Binding-site contacts:
Ligand atom C2 contacts residue THR270 of chain 1.B at 4.0 Å.
Ligand atom O1 contacts residue LEU283 of chain 1.B at 4.1 Å.
Ligand atom C2 contacts residue GLN285 of chain 1.B at 3.9 Å.
Ligand atom O2 contacts residue LEU284 of chain 1.B at 4.0 Å.
Ligand atom C2 contacts residue LEU292 of chain 1.B at 4.0 Å (hydrophobic).
Ligand atom O2 contacts residue HIS264 of chain 1.B at 3.1 Å (h-bond).
Ligand atom O1 contacts residue GLY271 of chain 1.B at 3.8 Å.
Ligand atom C5 contacts residue ASP286 of chain 1.B at 4.1 Å.
Ligand atom O1 contacts residue LEU292 of chain 1.B at 4.1 Å.
Ligand atom O1 contacts residue LEU284 of chain 1.B at 4.0 Å.
Ligand atom O1 contacts residue GLN285 of chain 1.B at 2.6 Å (h-bond).
Ligand atom O5 contacts residue GLN285 of chain 1.B at 3.4 Å (h-bond).
Ligand atom O3 contacts residue HIS264 of chain 1.B at 2.9 Å (h-bond).
Ligand atom C4 contacts residue ILE259 of chain 1.B at 4.2 Å (hydrophobic).
Ligand atom C1 contacts residue LEU284 of chain 1.B at 3.9 Å (hydrophobic).
Ligand atom O1 contacts residue ARG272 of chain 1.B at 4.2 Å.
Ligand atom O4 contacts residue ILE259 of chain 1.B at 3.7 Å.
Ligand atom C3 contacts residue THR270 of chain 1.B at 3.8 Å.
Ligand atom O2 contacts residue LEU292 of chain 1.B at 4.2 Å.
Ligand atom C2 contacts residue HIS264 of chain 1.B at 3.9 Å.
Ligand atom C2 contacts residue THR270 of chain 1.B at 3.8 Å.
Ligand atom O4 contacts residue ASP287 of chain 1.B at 3.8 Å.
Ligand atom C5 contacts residue GLN285 of chain 1.B at 3.6 Å.
Ligand atom O3 contacts residue THR270 of chain 1.B at 4.0 Å.
Ligand atom C1 contacts residue GLN285 of chain 1.B at 3.5 Å.
Ligand atom C1 contacts residue THR270 of chain 1.B at 3.2 Å.
Ligand atom O5 contacts residue LEU292 of chain 1.B at 3.4 Å.
Ligand atom O6 contacts residue ASP286 of chain 1.B at 3.5 Å.
Ligand atom O3 contacts residue ILE259 of chain 1.B at 2.8 Å (h-bond).
Ligand atom C3 contacts residue ILE259 of chain 1.B at 4.0 Å (hydrophobic).
Ligand atom C3 contacts residue HIS264 of chain 1.B at 3.8 Å.
Ligand atom O1 contacts residue THR270 of chain 1.B at 3.3 Å (h-bond).
Ligand atom O2 contacts residue THR270 of chain 1.B at 3.1 Å (h-bond).
Ligand atom O3 contacts residue GLY262 of chain 1.B at 3.5 Å.
Ligand atom O3 contacts residue THR270 of chain 1.B at 3.0 Å (h-bond).
Ligand atom O2 contacts residue THR270 of chain 1.B at 3.6 Å.
Ligand atom C1 contacts residue LEU292 of chain 1.B at 3.6 Å (hydrophobic).
Ligand atom O6 contacts residue ASP287 of chain 1.B at 4.2 Å.
Ligand atom C1 contacts residue LEU292 of chain 1.B at 3.8 Å (hydrophobic).
Ligand atom C3 contacts residue THR270 of chain 1.B at 3.4 Å.

The small molecule below binds the protein below.
Small molecule (SMILES): OC[C@H]1O[C@@](CO)(O[C@H]2O[C@H](CO)[C@@H](O)[C@H](O)[C@H]2O)[C@@H](O)[C@@H]1O

Sequence of chain 1.B:
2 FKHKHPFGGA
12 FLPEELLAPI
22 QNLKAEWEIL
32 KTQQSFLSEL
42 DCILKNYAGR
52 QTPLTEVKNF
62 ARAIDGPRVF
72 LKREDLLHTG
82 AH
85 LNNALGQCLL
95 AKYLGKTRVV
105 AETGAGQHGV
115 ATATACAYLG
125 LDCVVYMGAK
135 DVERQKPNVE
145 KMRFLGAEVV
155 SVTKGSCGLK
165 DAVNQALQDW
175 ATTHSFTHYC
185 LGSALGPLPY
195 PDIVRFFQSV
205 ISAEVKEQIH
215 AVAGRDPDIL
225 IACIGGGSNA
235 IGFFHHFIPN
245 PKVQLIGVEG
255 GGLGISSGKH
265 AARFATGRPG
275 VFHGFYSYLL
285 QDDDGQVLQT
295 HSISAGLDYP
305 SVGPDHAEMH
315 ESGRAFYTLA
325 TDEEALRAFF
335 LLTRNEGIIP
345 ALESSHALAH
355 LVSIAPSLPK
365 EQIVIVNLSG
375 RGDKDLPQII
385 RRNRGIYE